A protein and the small-molecule ligand that binds it are described below.
Small molecule (SMILES): CC(=O)N[C@@H]1[C@@H](O)[C@H](O)[C@@H](CO)O[C@H]1O

Sequence of chain 1.A:
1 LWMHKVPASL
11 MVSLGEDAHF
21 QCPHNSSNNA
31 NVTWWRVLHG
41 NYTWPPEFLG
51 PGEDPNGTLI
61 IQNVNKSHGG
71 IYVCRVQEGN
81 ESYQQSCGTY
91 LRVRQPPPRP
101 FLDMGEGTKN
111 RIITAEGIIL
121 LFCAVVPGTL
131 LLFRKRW

Binding-site contacts:
Ligand atom N2 contacts residue ASN56 of chain 1.A at 2.8 Å (h-bond).
Ligand atom C5 contacts residue ASN56 of chain 1.A at 3.7 Å.
Ligand atom C3 contacts residue ASN56 of chain 1.A at 3.8 Å.
Ligand atom C8 contacts residue ASN56 of chain 1.A at 4.4 Å.
Ligand atom O6 contacts residue ASN56 of chain 1.A at 4.2 Å.
Ligand atom C4 contacts residue ASN56 of chain 1.A at 4.3 Å.
Ligand atom O5 contacts residue ASN56 of chain 1.A at 2.5 Å (h-bond).
Ligand atom C7 contacts residue ASN56 of chain 1.A at 3.4 Å.
Ligand atom C2 contacts residue ASN56 of chain 1.A at 2.5 Å.
Ligand atom C1 contacts residue ASN56 of chain 1.A at 1.4 Å.
Ligand atom O7 contacts residue ASN56 of chain 1.A at 3.6 Å.